Sequence of chain 1.A:
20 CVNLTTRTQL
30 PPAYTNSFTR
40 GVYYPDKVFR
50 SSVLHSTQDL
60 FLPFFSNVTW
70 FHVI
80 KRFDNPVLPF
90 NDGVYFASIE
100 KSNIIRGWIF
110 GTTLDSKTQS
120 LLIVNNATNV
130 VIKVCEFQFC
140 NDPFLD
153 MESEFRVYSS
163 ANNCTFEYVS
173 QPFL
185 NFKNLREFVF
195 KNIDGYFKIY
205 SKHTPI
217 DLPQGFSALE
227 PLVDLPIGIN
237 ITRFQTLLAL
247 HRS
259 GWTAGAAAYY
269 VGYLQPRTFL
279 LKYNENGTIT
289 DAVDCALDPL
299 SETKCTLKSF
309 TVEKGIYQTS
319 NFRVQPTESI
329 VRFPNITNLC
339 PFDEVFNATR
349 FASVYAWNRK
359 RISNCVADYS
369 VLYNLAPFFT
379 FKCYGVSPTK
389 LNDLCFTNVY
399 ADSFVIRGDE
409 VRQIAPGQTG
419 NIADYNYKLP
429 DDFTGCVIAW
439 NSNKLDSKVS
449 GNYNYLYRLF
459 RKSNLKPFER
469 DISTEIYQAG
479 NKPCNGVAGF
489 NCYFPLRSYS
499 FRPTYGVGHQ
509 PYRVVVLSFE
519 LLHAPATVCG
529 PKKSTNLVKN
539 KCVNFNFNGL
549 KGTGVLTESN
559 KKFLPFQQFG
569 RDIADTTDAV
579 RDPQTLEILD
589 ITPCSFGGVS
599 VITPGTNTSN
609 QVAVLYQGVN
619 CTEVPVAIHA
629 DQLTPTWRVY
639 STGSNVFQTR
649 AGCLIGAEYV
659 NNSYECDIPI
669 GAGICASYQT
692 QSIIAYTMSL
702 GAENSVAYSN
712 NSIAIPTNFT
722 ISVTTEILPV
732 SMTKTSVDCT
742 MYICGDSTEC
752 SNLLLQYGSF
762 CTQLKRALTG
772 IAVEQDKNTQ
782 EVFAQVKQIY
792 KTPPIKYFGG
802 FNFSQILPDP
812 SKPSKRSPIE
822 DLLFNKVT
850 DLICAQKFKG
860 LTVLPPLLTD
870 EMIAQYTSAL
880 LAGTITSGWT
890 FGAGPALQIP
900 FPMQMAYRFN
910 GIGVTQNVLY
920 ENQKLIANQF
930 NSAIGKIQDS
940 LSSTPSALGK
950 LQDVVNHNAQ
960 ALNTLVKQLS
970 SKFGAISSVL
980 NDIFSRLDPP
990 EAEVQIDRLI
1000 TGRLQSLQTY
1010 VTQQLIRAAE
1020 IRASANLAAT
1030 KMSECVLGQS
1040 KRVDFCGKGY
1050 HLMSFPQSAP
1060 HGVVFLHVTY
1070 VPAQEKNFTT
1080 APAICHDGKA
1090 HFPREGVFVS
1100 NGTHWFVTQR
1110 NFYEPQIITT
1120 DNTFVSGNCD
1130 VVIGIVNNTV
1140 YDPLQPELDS

This small molecule binds to this protein.
Small molecule (SMILES): CC(=O)N[C@@H]1[C@@H](O)[C@H](O)[C@@H](CO)O[C@H]1O

Binding-site contacts:
Ligand atom N2 contacts residue ASP341 of chain 1.A at 3.3 Å (salt-bridge).
Ligand atom O3 contacts residue VAL369 of chain 1.A at 3.9 Å.
Ligand atom O5 contacts residue ASN345 of chain 1.A at 2.4 Å (h-bond).
Ligand atom O6 contacts residue ASN372 of chain 1.A at 3.1 Å (h-bond).
Ligand atom N2 contacts residue ASN345 of chain 1.A at 2.9 Å (h-bond).
Ligand atom C8 contacts residue PHE340 of chain 1.A at 4.2 Å (hydrophobic).
Ligand atom C4 contacts residue ASN345 of chain 1.A at 4.2 Å.
Ligand atom C2 contacts residue ASP341 of chain 1.A at 3.3 Å.
Ligand atom C8 contacts residue ASP341 of chain 1.A at 3.5 Å.
Ligand atom C5 contacts residue ASN345 of chain 1.A at 3.7 Å.
Ligand atom C7 contacts residue ASN345 of chain 1.A at 3.9 Å.
Ligand atom C4 contacts residue ASN372 of chain 1.A at 3.9 Å.
Ligand atom O4 contacts residue ASN372 of chain 1.A at 2.6 Å (h-bond).
Ligand atom O7 contacts residue VAL369 of chain 1.A at 4.3 Å.
Ligand atom O7 contacts residue ASN345 of chain 1.A at 4.4 Å.
Ligand atom C7 contacts residue ASP341 of chain 1.A at 3.3 Å.
Ligand atom C3 contacts residue ASN345 of chain 1.A at 3.8 Å.
Ligand atom C7 contacts residue VAL369 of chain 1.A at 4.5 Å (hydrophobic).
Ligand atom O5 contacts residue ASP341 of chain 1.A at 4.3 Å.
Ligand atom C5 contacts residue ASN372 of chain 1.A at 4.0 Å.
Ligand atom C1 contacts residue ASN345 of chain 1.A at 1.4 Å.
Ligand atom C8 contacts residue PHE344 of chain 1.A at 3.8 Å (hydrophobic).
Ligand atom C2 contacts residue ASN345 of chain 1.A at 2.5 Å.
Ligand atom C8 contacts residue VAL369 of chain 1.A at 4.4 Å (hydrophobic).
Ligand atom C1 contacts residue ASP341 of chain 1.A at 3.5 Å.
Ligand atom O7 contacts residue ASP341 of chain 1.A at 3.3 Å.
Ligand atom C6 contacts residue ASN372 of chain 1.A at 4.1 Å.